Binding-site contacts:
Ligand atom N2 contacts residue GLN576 of chain 1.A at 4.5 Å.
Ligand atom C1 contacts residue ASN327 of chain 1.A at 1.4 Å.
Ligand atom C2 contacts residue GLN576 of chain 1.A at 4.0 Å.
Ligand atom O7 contacts residue PRO575 of chain 1.A at 3.6 Å (h-bond).
Ligand atom C7 contacts residue GLN576 of chain 1.A at 4.1 Å.
Ligand atom C3 contacts residue GLN576 of chain 1.A at 3.8 Å.
Ligand atom C4 contacts residue ASN327 of chain 1.A at 4.2 Å.
Ligand atom O7 contacts residue ASN327 of chain 1.A at 3.8 Å.
Ligand atom C1 contacts residue GLN576 of chain 1.A at 3.3 Å.
Ligand atom O5 contacts residue GLN576 of chain 1.A at 3.7 Å.
Ligand atom C5 contacts residue GLN576 of chain 1.A at 3.4 Å.
Ligand atom C4 contacts residue GLN576 of chain 1.A at 4.1 Å.
Ligand atom O4 contacts residue GLN576 of chain 1.A at 4.5 Å.
Ligand atom O5 contacts residue ASN327 of chain 1.A at 2.4 Å (h-bond).
Ligand atom C2 contacts residue ASN327 of chain 1.A at 2.5 Å.
Ligand atom C7 contacts residue ASN327 of chain 1.A at 3.6 Å.
Ligand atom O7 contacts residue GLN576 of chain 1.A at 3.0 Å (h-bond).
Ligand atom C5 contacts residue ASN327 of chain 1.A at 3.7 Å.
Ligand atom N2 contacts residue ASN327 of chain 1.A at 2.9 Å (h-bond).
Ligand atom C3 contacts residue ASN327 of chain 1.A at 3.8 Å.

The small molecule below binds the protein below.
Small molecule (SMILES): CC(=O)N[C@@H]1[C@@H](O)[C@H](O)[C@@H](CO)O[C@H]1O

Sequence of chain 1.A:
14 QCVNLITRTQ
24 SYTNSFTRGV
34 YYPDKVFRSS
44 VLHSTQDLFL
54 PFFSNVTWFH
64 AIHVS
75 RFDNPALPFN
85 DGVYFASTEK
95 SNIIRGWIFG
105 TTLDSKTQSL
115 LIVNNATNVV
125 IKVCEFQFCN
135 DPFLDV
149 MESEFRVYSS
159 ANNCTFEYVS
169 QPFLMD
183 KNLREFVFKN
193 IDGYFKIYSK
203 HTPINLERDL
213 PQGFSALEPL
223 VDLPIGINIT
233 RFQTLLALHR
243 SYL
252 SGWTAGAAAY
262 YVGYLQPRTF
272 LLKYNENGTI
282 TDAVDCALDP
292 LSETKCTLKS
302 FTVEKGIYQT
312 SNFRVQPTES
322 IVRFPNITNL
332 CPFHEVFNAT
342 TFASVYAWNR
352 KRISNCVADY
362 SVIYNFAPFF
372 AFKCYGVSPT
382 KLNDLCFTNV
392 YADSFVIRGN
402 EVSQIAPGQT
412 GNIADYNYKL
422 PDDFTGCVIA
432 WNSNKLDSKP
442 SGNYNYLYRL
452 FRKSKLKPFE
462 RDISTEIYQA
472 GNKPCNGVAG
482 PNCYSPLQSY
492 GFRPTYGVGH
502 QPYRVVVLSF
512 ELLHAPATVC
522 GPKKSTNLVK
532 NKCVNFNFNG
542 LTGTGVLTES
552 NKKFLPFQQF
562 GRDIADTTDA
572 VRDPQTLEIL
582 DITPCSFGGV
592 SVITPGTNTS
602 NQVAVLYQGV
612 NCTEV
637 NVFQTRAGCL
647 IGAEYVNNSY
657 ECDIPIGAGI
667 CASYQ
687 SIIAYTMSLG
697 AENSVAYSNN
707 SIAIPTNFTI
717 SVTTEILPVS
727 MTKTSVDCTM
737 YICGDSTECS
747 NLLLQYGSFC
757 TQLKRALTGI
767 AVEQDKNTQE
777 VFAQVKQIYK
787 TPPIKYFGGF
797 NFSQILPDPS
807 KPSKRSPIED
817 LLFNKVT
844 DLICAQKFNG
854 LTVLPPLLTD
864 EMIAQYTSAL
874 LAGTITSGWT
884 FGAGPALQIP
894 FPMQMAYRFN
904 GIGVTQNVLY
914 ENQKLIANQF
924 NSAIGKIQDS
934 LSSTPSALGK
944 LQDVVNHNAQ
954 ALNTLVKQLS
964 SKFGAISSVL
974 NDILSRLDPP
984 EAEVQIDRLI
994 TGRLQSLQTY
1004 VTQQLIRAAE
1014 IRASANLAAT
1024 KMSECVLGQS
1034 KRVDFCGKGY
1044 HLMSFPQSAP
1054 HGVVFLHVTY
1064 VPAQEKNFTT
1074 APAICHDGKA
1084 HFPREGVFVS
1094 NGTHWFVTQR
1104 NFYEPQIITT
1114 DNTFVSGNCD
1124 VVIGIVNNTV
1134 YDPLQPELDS